Sequence of chain 3.A:
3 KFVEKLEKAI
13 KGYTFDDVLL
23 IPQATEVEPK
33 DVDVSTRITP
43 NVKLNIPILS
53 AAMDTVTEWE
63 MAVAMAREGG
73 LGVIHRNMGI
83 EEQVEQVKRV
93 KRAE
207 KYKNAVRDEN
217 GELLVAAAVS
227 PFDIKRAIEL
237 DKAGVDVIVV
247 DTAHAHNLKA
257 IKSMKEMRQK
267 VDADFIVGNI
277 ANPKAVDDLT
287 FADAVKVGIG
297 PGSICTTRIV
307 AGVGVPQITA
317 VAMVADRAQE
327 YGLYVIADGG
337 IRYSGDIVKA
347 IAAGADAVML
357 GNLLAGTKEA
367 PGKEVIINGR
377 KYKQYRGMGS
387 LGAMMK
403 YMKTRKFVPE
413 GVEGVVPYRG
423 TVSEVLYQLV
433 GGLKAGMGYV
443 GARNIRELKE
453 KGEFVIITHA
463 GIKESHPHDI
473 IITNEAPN

A small-molecule ligand and the protein it binds are described below.
Small molecule (SMILES): O=c1[nH]c(=O)c2[nH+]cn([C@@H]3O[C@H](COP(=O)(O)O)[C@@H](O)[C@H]3O)c2[nH]1

Binding-site contacts:
Ligand atom O6 contacts residue GLY383 of chain 3.A at 3.3 Å.
Ligand atom N7 contacts residue MET384 of chain 3.A at 3.0 Å (h-bond).
Ligand atom C6 contacts residue GLY385 of chain 3.A at 3.6 Å.
Ligand atom N1 contacts residue GLU412 of chain 3.A at 2.9 Å (salt-bridge).
Ligand atom O5' contacts residue GLY298 of chain 3.A at 3.5 Å.
Ligand atom O3' contacts residue ASP334 of chain 3.A at 2.4 Å (salt-bridge).
Ligand atom O3' contacts residue ALA53 of chain 3.A at 3.7 Å.
Ligand atom C4' contacts residue ASP334 of chain 3.A at 3.6 Å.
Ligand atom O5' contacts residue GLY335 of chain 3.A at 3.4 Å.
Ligand atom C2 contacts residue GLU412 of chain 3.A at 3.5 Å.
Ligand atom P contacts residue SER299 of chain 3.A at 3.7 Å.
Ligand atom C5 contacts residue GLY383 of chain 3.A at 3.7 Å.
Ligand atom C8 contacts residue MET55 of chain 3.A at 3.4 Å (hydrophobic).
Ligand atom O3P contacts residue SER299 of chain 3.A at 2.8 Å (h-bond).
Ligand atom N3 contacts residue CYS301 of chain 3.A at 3.7 Å.
Ligand atom C8 contacts residue ILE300 of chain 3.A at 3.7 Å (hydrophobic).
Ligand atom O3' contacts residue MET355 of chain 3.A at 3.5 Å (h-bond).
Ligand atom N7 contacts residue GLY383 of chain 3.A at 3.1 Å.
Ligand atom O6 contacts residue GLY413 of chain 3.A at 3.4 Å.
Ligand atom O1P contacts residue GLY336 of chain 3.A at 3.0 Å (h-bond).
Ligand atom O6 contacts residue GLY385 of chain 3.A at 2.7 Å (h-bond).
Ligand atom N7 contacts residue MET55 of chain 3.A at 3.7 Å.
Ligand atom C5' contacts residue TYR381 of chain 3.A at 3.5 Å (hydrophobic).
Ligand atom C2 contacts residue CYS301 of chain 3.A at 3.3 Å (hydrophobic).
Ligand atom O1P contacts residue GLY298 of chain 3.A at 3.6 Å.
Ligand atom O1P contacts residue SER299 of chain 3.A at 2.9 Å (h-bond).
Ligand atom O3P contacts residue TYR381 of chain 3.A at 2.5 Å (h-bond).
Ligand atom O6 contacts residue MET384 of chain 3.A at 3.3 Å (h-bond).
Ligand atom O2 contacts residue GLU412 of chain 3.A at 3.4 Å (salt-bridge).
Ligand atom N7 contacts residue ILE300 of chain 3.A at 3.4 Å.
Ligand atom C5 contacts residue MET384 of chain 3.A at 3.7 Å (hydrophobic).
Ligand atom O2' contacts residue ASP334 of chain 3.A at 3.0 Å (salt-bridge).
Ligand atom O2P contacts residue GLY357 of chain 3.A at 2.7 Å (h-bond).
Ligand atom O2P contacts residue ASN358 of chain 3.A at 3.2 Å (h-bond).
Ligand atom O2 contacts residue THR303 of chain 3.A at 2.7 Å (h-bond).
Ligand atom C3' contacts residue ASP334 of chain 3.A at 3.5 Å.
Ligand atom C5 contacts residue ILE300 of chain 3.A at 3.5 Å (hydrophobic).
Ligand atom O2 contacts residue CYS301 of chain 3.A at 2.7 Å (h-bond).
Ligand atom O3P contacts residue ASN358 of chain 3.A at 3.1 Å (h-bond).
Ligand atom P contacts residue TYR381 of chain 3.A at 3.7 Å.